Sequence of chain 3.C:
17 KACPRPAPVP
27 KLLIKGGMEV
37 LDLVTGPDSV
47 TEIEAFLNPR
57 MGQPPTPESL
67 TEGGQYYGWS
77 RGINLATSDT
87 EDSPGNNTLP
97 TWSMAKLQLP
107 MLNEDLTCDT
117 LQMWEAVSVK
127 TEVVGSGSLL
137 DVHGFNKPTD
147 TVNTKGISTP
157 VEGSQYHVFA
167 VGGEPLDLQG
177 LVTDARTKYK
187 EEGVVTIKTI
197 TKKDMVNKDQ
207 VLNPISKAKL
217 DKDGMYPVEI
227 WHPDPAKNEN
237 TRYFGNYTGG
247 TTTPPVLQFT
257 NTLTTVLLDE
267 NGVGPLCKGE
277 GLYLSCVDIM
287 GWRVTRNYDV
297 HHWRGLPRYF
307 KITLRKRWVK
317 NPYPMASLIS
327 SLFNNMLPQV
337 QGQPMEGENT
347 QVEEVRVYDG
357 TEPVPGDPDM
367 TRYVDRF

Binding-site contacts:
Ligand atom O4 contacts residue THR291 of chain 3.C at 3.9 Å.
Ligand atom O3 contacts residue GLY78 of chain 3.C at 3.5 Å.
Ligand atom O1B contacts residue TYR72 of chain 3.C at 4.2 Å.
Ligand atom C6 contacts residue ASN93 of chain 3.C at 3.9 Å.
Ligand atom O4 contacts residue TYR72 of chain 3.C at 4.0 Å.
Ligand atom O6 contacts residue ASN93 of chain 3.C at 4.3 Å.
Ligand atom O4 contacts residue HIS298 of chain 3.C at 3.1 Å (h-bond).
Ligand atom C11 contacts residue ASP85 of chain 3.D at 4.0 Å.
Ligand atom C5 contacts residue TYR72 of chain 3.C at 3.5 Å (hydrophobic).
Ligand atom O8 contacts residue ARG77 of chain 3.C at 3.5 Å (salt-bridge).
Ligand atom O1A contacts residue ARG77 of chain 3.C at 2.9 Å (salt-bridge).
Ligand atom O4 contacts residue ASN80 of chain 3.C at 4.4 Å.
Ligand atom O1B contacts residue SER89 of chain 3.C at 4.4 Å.
Ligand atom O1A contacts residue GLY78 of chain 3.C at 3.1 Å (h-bond).
Ligand atom C3 contacts residue GLY78 of chain 3.C at 4.1 Å.
Ligand atom O4 contacts residue ILE79 of chain 3.C at 3.9 Å.
Ligand atom O1A contacts residue TYR72 of chain 3.C at 4.0 Å.
Ligand atom N5 contacts residue TYR72 of chain 3.C at 2.9 Å (h-bond).
Ligand atom C1 contacts residue TYR72 of chain 3.C at 4.3 Å (hydrophobic).
Ligand atom C3 contacts residue HIS298 of chain 3.C at 4.0 Å.
Ligand atom C4 contacts residue GLY78 of chain 3.C at 3.5 Å.
Ligand atom C3 contacts residue ARG77 of chain 3.C at 4.3 Å.
Ligand atom C6 contacts residue TYR72 of chain 3.C at 3.7 Å (hydrophobic).
Ligand atom C2 contacts residue GLY78 of chain 3.C at 4.0 Å.
Ligand atom C1 contacts residue ARG77 of chain 3.C at 3.4 Å.
Ligand atom C1 contacts residue GLY78 of chain 3.C at 4.0 Å.
Ligand atom C4 contacts residue HIS298 of chain 3.C at 3.9 Å.
Ligand atom C10 contacts residue TYR72 of chain 3.C at 4.0 Å (hydrophobic).
Ligand atom C7 contacts residue TYR72 of chain 3.C at 4.3 Å (hydrophobic).
Ligand atom C8 contacts residue ARG77 of chain 3.C at 4.4 Å.
Ligand atom O8 contacts residue TYR72 of chain 3.C at 4.0 Å.
Ligand atom C3 contacts residue GLY78 of chain 3.C at 3.8 Å.
Ligand atom O1B contacts residue ARG77 of chain 3.C at 3.1 Å (salt-bridge).
Ligand atom O4 contacts residue GLY78 of chain 3.C at 3.4 Å.
Ligand atom O10 contacts residue ASN293 of chain 3.C at 4.5 Å.
Ligand atom C4 contacts residue TYR72 of chain 3.C at 3.5 Å (hydrophobic).
Ligand atom C11 contacts residue TYR72 of chain 3.C at 4.2 Å (hydrophobic).

Sequence of chain 3.D:
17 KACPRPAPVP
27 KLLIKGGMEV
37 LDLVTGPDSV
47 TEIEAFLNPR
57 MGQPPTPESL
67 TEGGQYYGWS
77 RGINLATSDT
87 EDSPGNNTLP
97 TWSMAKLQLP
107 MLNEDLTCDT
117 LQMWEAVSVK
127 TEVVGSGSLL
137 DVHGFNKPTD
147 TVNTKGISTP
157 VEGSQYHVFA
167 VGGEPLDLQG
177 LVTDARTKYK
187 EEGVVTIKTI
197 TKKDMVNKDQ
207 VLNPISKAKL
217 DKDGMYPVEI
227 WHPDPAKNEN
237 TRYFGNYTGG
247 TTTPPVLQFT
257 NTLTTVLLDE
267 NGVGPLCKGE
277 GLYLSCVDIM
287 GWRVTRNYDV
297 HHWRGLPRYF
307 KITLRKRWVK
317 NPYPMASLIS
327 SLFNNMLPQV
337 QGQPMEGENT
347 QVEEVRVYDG

A protein and the small-molecule ligand that binds it are described below.
Small molecule (SMILES): CC(=O)N[C@@H]1[C@@H](O[C@@H]2O[C@H](CO)[C@H](O)[C@H](O[C@]3(C(=O)O)C[C@H](O)[C@@H](NC(C)=O)[C@H]([C@H](O)[C@H](O)CO)O3)[C@H]2O)[C@H](O)[C@@H](CO[C@]2(C(=O)O)C[C@H](O)[C@@H](NC(C)=O)[C@H]([C@H](O)[C@H](O)CO)O2)O[C@H]1O